Sequence of chain 1.A:
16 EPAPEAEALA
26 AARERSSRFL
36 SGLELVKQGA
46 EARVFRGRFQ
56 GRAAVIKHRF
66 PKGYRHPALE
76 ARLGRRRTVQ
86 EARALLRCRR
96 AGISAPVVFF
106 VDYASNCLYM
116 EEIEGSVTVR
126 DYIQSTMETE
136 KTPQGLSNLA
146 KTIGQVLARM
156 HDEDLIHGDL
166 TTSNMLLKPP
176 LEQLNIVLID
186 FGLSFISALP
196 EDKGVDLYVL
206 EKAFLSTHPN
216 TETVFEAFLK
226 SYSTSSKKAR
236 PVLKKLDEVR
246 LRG

This protein binds this small molecule.
Small molecule (SMILES): Nc1cccc2c1C(=O)N([C@@H]1CCC(=O)NC1=O)C2=O

Binding-site contacts:
Ligand atom C7 contacts residue LEU171 of chain 1.A at 3.8 Å (hydrophobic).
Ligand atom O1 contacts residue GLU117 of chain 1.A at 3.7 Å.
Ligand atom C2 contacts residue MET115 of chain 1.A at 3.7 Å (hydrophobic).
Ligand atom O contacts residue GLU117 of chain 1.A at 3.6 Å.
Ligand atom O1 contacts residue ILE118 of chain 1.A at 3.5 Å (h-bond).
Ligand atom C4 contacts residue VAL60 of chain 1.A at 3.9 Å (hydrophobic).
Ligand atom N contacts residue ASP185 of chain 1.A at 3.1 Å (salt-bridge).
Ligand atom C2 contacts residue PRO101 of chain 1.A at 3.6 Å (hydrophobic).
Ligand atom C3 contacts residue GLU116 of chain 1.A at 3.8 Å.
Ligand atom C10 contacts residue GLU117 of chain 1.A at 3.7 Å.
Ligand atom O1 contacts residue ARG51 of chain 1.A at 4.0 Å.
Ligand atom N contacts residue LYS42 of chain 1.A at 3.6 Å.
Ligand atom O1 contacts residue GLY120 of chain 1.A at 3.1 Å (h-bond).
Ligand atom O2 contacts residue VAL41 of chain 1.A at 3.5 Å.
Ligand atom N contacts residue ILE184 of chain 1.A at 3.8 Å.
Ligand atom C1 contacts residue ASP185 of chain 1.A at 3.7 Å.
Ligand atom O2 contacts residue GLU117 of chain 1.A at 3.4 Å.
Ligand atom O1 contacts residue GLU119 of chain 1.A at 3.9 Å.
Ligand atom C9 contacts residue ARG51 of chain 1.A at 4.0 Å.
Ligand atom N2 contacts residue ILE118 of chain 1.A at 3.8 Å.
Ligand atom O2 contacts residue VAL60 of chain 1.A at 3.2 Å.
Ligand atom O1 contacts residue SER121 of chain 1.A at 3.5 Å (h-bond).
Ligand atom C3 contacts residue PRO101 of chain 1.A at 3.9 Å (hydrophobic).
Ligand atom C2 contacts residue VAL60 of chain 1.A at 3.7 Å (hydrophobic).
Ligand atom C contacts residue ASP185 of chain 1.A at 3.8 Å.
Ligand atom C2 contacts residue ILE184 of chain 1.A at 3.9 Å (hydrophobic).
Ligand atom C contacts residue ILE184 of chain 1.A at 3.9 Å (hydrophobic).
Ligand atom O3 contacts residue LYS42 of chain 1.A at 3.8 Å.
Ligand atom N2 contacts residue ARG51 of chain 1.A at 3.5 Å (salt-bridge).
Ligand atom C7 contacts residue SER121 of chain 1.A at 3.3 Å.
Ligand atom C9 contacts residue GLU117 of chain 1.A at 3.7 Å.
Ligand atom N contacts residue VAL49 of chain 1.A at 3.7 Å.
Ligand atom C9 contacts residue ILE118 of chain 1.A at 3.5 Å (hydrophobic).
Ligand atom C9 contacts residue SER121 of chain 1.A at 3.9 Å.
Ligand atom C5 contacts residue VAL60 of chain 1.A at 3.9 Å (hydrophobic).
Ligand atom C1 contacts residue MET115 of chain 1.A at 3.7 Å (hydrophobic).
Ligand atom N2 contacts residue GLU117 of chain 1.A at 2.9 Å (salt-bridge).
Ligand atom O contacts residue ILE118 of chain 1.A at 2.8 Å (h-bond).
Ligand atom C8 contacts residue SER121 of chain 1.A at 3.4 Å.
Ligand atom C3 contacts residue VAL60 of chain 1.A at 3.5 Å (hydrophobic).